This protein binds this small molecule.
Small molecule (SMILES): CC(=O)N[C@@H](C)C(=O)N[C@@H](C)C(=O)N1CCC[C@H]1C(=O)N[C@@H](C)CO

Sequence of chain 2.A:
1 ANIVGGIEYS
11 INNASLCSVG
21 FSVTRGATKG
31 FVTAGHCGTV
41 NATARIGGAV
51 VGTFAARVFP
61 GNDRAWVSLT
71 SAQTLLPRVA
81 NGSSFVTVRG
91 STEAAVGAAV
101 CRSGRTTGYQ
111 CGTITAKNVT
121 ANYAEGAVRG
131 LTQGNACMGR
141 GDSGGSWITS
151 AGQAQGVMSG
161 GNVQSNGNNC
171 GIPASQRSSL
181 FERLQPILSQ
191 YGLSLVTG

Binding-site contacts:
Ligand atom C contacts residue ARG140 of chain 2.A at 4.0 Å.
Ligand atom CB contacts residue ARG140 of chain 2.A at 3.5 Å.
Ligand atom O contacts residue ARG140 of chain 2.A at 3.8 Å.
Ligand atom CG contacts residue GLU125 of chain 2.A at 3.5 Å.
Ligand atom C contacts residue SER143 of chain 2.A at 4.0 Å.
Ligand atom C contacts residue SER159 of chain 2.A at 3.7 Å.
Ligand atom O contacts residue ARG140 of chain 2.A at 2.8 Å (salt-bridge).
Ligand atom N contacts residue SER143 of chain 2.A at 2.8 Å (h-bond).
Ligand atom CG contacts residue TYR123 of chain 2.A at 3.9 Å (hydrophobic).
Ligand atom CB contacts residue HIS36 of chain 2.A at 3.4 Å.
Ligand atom O contacts residue GLY161 of chain 2.A at 3.0 Å (h-bond).
Ligand atom CB contacts residue VAL163 of chain 2.A at 3.8 Å (hydrophobic).
Ligand atom C3 contacts residue GLY139 of chain 2.A at 3.7 Å.
Ligand atom O contacts residue ASN122 of chain 2.A at 3.9 Å.
Ligand atom C3 contacts residue MET138 of chain 2.A at 3.8 Å (hydrophobic).
Ligand atom CD contacts residue GLU125 of chain 2.A at 3.7 Å.
Ligand atom O contacts residue TYR123 of chain 2.A at 3.4 Å.
Ligand atom O contacts residue SER143 of chain 2.A at 2.3 Å (h-bond).
Ligand atom O contacts residue ASP142 of chain 2.A at 3.5 Å (salt-bridge).
Ligand atom CB contacts residue TYR123 of chain 2.A at 4.0 Å (hydrophobic).
Ligand atom CA contacts residue GLY161 of chain 2.A at 3.4 Å.
Ligand atom N contacts residue TYR123 of chain 2.A at 3.6 Å.
Ligand atom O contacts residue GLY141 of chain 2.A at 2.8 Å (h-bond).
Ligand atom C contacts residue GLY161 of chain 2.A at 3.6 Å.
Ligand atom C contacts residue SER143 of chain 2.A at 1.4 Å.
Ligand atom CA contacts residue TYR123 of chain 2.A at 3.5 Å (hydrophobic).
Ligand atom CG contacts residue HIS36 of chain 2.A at 3.8 Å.
Ligand atom N contacts residue GLY160 of chain 2.A at 3.6 Å.
Ligand atom N contacts residue TYR123 of chain 2.A at 3.5 Å.
Ligand atom CD contacts residue TYR123 of chain 2.A at 3.6 Å (hydrophobic).
Ligand atom CA contacts residue SER143 of chain 2.A at 2.3 Å.
Ligand atom C contacts residue TYR123 of chain 2.A at 3.3 Å (hydrophobic).
Ligand atom C3 contacts residue SER143 of chain 2.A at 2.8 Å.
Ligand atom CA contacts residue TYR123 of chain 2.A at 4.0 Å (hydrophobic).
Ligand atom O contacts residue GLY160 of chain 2.A at 3.3 Å.
Ligand atom CA contacts residue SER159 of chain 2.A at 3.5 Å.
Ligand atom O contacts residue ASN162 of chain 2.A at 3.6 Å.
Ligand atom N contacts residue SER159 of chain 2.A at 3.0 Å (h-bond).
Ligand atom N contacts residue GLY161 of chain 2.A at 2.9 Å (h-bond).
Ligand atom CB contacts residue SER159 of chain 2.A at 4.0 Å.